Binding-site contacts:
Ligand atom C13 contacts residue GLU191 of chain 1.A at 3.1 Å.
Ligand atom C13 contacts residue LYS242 of chain 1.A at 3.7 Å.
Ligand atom N4 contacts residue PHE186 of chain 1.A at 3.9 Å.
Ligand atom C11 contacts residue LYS242 of chain 1.A at 3.5 Å.
Ligand atom C10 contacts residue LYS242 of chain 1.A at 3.5 Å.
Ligand atom C18 contacts residue PHE186 of chain 1.A at 3.9 Å (hydrophobic).
Ligand atom C17 contacts residue PHE186 of chain 1.A at 3.6 Å (hydrophobic).
Ligand atom C15 contacts residue ZN1 of chain 1.E at 3.0 Å.
Ligand atom N3 contacts residue HIS189 of chain 1.A at 3.5 Å (h-bond).
Ligand atom O contacts residue PHE186 of chain 1.A at 3.4 Å.
Ligand atom C15 contacts residue HIS277 of chain 1.A at 3.8 Å.
Ligand atom C19 contacts residue TYR133 of chain 1.A at 3.9 Å (hydrophobic).
Ligand atom C16 contacts residue ASN199 of chain 1.A at 3.9 Å.
Ligand atom N2 contacts residue HIS189 of chain 1.A at 2.9 Å (h-bond).
Ligand atom C19 contacts residue TYR178 of chain 1.A at 3.5 Å (hydrophobic).
Ligand atom N5 contacts residue PHE186 of chain 1.A at 3.8 Å.
Ligand atom C14 contacts residue HIS189 of chain 1.A at 3.5 Å.
Ligand atom C13 contacts residue HIS189 of chain 1.A at 3.5 Å.
Ligand atom C20 contacts residue TYR133 of chain 1.A at 3.5 Å (hydrophobic).
Ligand atom N1 contacts residue ZN1 of chain 1.E at 2.8 Å.
Ligand atom C16 contacts residue PHE186 of chain 1.A at 3.7 Å (hydrophobic).
Ligand atom C15 contacts residue TRP209 of chain 1.A at 3.5 Å (hydrophobic).
Ligand atom O contacts residue TYR133 of chain 1.A at 3.2 Å (h-bond).
Ligand atom C19 contacts residue PHE186 of chain 1.A at 3.7 Å (hydrophobic).
Ligand atom C20 contacts residue PHE186 of chain 1.A at 3.5 Å (hydrophobic).
Ligand atom O contacts residue LYS207 of chain 1.A at 2.9 Å (salt-bridge).
Ligand atom C13 contacts residue ZN1 of chain 1.E at 3.4 Å.
Ligand atom N5 contacts residue TYR133 of chain 1.A at 2.9 Å (h-bond).
Ligand atom C16 contacts residue TRP209 of chain 1.A at 3.6 Å (hydrophobic).
Ligand atom C14 contacts residue ZN1 of chain 1.E at 2.8 Å.
Ligand atom C15 contacts residue PHE186 of chain 1.A at 4.0 Å (hydrophobic).
Ligand atom N2 contacts residue GLU191 of chain 1.A at 3.0 Å (salt-bridge).
Ligand atom N3 contacts residue HIS277 of chain 1.A at 3.5 Å (h-bond).
Ligand atom N2 contacts residue ZN1 of chain 1.E at 2.1 Å.
Ligand atom N3 contacts residue ZN1 of chain 1.E at 1.9 Å.
Ligand atom N5 contacts residue TYR178 of chain 1.A at 3.8 Å.
Ligand atom N3 contacts residue GLU191 of chain 1.A at 4.0 Å.
Ligand atom N4 contacts residue TYR178 of chain 1.A at 3.9 Å.
Ligand atom N1 contacts residue HIS189 of chain 1.A at 3.2 Å (h-bond).
Ligand atom C12 contacts residue TYR178 of chain 1.A at 4.0 Å (hydrophobic).

Sequence of chain 1.A:
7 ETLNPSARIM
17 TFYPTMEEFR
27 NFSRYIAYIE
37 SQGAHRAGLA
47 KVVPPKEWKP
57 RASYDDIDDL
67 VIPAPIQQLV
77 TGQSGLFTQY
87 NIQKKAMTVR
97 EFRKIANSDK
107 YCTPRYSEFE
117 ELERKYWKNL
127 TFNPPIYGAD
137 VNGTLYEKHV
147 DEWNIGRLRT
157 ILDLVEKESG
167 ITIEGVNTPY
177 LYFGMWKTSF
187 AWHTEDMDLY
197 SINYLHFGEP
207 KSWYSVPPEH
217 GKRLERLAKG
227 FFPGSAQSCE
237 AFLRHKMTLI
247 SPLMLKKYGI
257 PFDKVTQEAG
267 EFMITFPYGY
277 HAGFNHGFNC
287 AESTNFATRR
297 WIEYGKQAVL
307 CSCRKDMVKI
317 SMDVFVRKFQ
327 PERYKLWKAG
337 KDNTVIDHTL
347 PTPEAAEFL

This small molecule binds to this protein.
Small molecule (SMILES): O=c1[nH]cnc2c(-n3cc(CCN4CCC(c5cccc(Cl)c5)CC4)cn3)nccc12